Binding-site contacts:
Ligand atom C1 contacts residue ASN798 of chain 1.A at 1.4 Å.
Ligand atom O5 contacts residue SER800 of chain 1.A at 3.9 Å.
Ligand atom C4 contacts residue ASN798 of chain 1.A at 4.2 Å.
Ligand atom O5 contacts residue ASN798 of chain 1.A at 2.3 Å (h-bond).
Ligand atom O7 contacts residue ASN798 of chain 1.A at 3.7 Å.
Ligand atom C5 contacts residue SER800 of chain 1.A at 4.0 Å.
Ligand atom C2 contacts residue ASN798 of chain 1.A at 2.5 Å.
Ligand atom C8 contacts residue GLN801 of chain 1.A at 3.9 Å.
Ligand atom O6 contacts residue GLN801 of chain 1.A at 4.3 Å.
Ligand atom C6 contacts residue GLN801 of chain 1.A at 3.2 Å.
Ligand atom C3 contacts residue ASN798 of chain 1.A at 3.8 Å.
Ligand atom C8 contacts residue PHE814 of chain 1.A at 4.3 Å (hydrophobic).
Ligand atom N2 contacts residue ASN798 of chain 1.A at 2.9 Å (h-bond).
Ligand atom C7 contacts residue ASN798 of chain 1.A at 3.5 Å.
Ligand atom C5 contacts residue ASN798 of chain 1.A at 3.6 Å.
Ligand atom C5 contacts residue GLN801 of chain 1.A at 4.1 Å.
Ligand atom C1 contacts residue SER800 of chain 1.A at 3.5 Å.

A protein and the small-molecule ligand that binds it are described below.
Small molecule (SMILES): CC(=O)N[C@H]1[C@H](O[C@H]2[C@H](O)[C@@H](NC(C)=O)CO[C@@H]2CO)O[C@H](CO)[C@@H](O[C@H]2O[C@H](CO)[C@@H](O)[C@H](O)[C@@H]2O)[C@@H]1O

Sequence of chain 1.A:
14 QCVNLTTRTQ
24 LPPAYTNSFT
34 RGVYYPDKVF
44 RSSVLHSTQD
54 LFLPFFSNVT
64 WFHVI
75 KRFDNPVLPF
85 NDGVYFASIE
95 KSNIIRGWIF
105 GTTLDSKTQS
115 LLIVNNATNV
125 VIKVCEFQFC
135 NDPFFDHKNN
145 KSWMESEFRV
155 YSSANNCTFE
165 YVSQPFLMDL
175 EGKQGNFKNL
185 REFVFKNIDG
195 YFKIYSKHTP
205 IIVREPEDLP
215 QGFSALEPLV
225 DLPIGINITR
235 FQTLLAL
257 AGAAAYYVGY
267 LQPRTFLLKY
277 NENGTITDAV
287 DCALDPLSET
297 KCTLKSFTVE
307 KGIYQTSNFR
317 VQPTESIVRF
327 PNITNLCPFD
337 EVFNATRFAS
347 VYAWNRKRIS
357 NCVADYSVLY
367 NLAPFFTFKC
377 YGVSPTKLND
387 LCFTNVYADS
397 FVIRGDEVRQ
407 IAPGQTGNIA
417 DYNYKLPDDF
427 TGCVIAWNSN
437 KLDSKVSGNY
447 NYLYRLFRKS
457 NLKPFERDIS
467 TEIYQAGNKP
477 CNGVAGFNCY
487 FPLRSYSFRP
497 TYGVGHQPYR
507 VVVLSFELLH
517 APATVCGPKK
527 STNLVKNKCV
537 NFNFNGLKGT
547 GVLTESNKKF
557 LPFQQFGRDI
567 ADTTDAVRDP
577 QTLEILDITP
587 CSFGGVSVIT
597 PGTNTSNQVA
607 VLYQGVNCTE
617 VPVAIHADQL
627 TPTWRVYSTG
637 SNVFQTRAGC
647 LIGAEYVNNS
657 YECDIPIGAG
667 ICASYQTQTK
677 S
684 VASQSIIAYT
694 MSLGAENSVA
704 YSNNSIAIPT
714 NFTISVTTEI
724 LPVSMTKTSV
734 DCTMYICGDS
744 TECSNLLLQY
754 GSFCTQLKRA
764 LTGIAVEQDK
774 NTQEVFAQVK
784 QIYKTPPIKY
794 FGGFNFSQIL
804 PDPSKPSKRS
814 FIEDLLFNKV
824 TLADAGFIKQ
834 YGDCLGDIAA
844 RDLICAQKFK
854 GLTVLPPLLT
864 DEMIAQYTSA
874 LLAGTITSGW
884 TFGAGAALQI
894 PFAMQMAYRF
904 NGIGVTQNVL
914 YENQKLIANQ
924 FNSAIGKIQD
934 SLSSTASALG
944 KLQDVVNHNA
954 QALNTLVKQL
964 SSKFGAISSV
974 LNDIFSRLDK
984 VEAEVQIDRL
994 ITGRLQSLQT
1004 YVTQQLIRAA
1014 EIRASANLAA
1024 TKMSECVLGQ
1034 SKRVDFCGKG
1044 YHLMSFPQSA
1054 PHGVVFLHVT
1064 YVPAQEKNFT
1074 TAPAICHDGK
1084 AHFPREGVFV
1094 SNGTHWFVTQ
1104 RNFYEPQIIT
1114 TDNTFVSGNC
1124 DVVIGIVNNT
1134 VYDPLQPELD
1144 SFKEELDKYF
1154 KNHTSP